Sequence of chain 1.A:
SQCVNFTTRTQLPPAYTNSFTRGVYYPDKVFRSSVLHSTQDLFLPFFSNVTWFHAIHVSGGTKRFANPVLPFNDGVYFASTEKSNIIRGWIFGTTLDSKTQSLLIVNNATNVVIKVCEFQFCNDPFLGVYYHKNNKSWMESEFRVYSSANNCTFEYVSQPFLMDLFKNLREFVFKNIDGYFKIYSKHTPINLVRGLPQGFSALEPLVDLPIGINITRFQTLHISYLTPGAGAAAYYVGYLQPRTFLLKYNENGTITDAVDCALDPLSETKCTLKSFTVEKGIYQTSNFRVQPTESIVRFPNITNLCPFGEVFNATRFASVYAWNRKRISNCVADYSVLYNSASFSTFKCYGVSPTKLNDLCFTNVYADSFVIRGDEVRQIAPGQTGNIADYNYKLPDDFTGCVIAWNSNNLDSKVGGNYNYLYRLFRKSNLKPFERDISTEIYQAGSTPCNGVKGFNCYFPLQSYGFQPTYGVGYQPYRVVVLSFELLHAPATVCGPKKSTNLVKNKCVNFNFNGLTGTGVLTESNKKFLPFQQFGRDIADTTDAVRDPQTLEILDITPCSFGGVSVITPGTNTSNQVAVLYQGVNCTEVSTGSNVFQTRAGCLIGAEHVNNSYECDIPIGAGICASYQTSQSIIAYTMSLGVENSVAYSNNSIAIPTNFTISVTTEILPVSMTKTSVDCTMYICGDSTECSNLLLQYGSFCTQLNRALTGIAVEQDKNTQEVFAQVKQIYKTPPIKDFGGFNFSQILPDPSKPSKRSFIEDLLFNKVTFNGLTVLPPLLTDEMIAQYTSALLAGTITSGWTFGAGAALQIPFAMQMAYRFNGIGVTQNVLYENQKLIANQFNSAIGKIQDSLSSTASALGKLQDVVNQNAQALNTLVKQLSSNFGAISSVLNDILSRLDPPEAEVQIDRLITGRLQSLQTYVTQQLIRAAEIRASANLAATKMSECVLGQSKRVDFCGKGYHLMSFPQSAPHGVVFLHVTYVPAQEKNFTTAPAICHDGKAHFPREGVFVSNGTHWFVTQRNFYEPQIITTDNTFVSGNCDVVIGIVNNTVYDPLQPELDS

The protein below binds the small molecule below.
Small molecule (SMILES): CC(=O)N[C@H]1[C@H](O[C@H]2[C@H](O)[C@@H](NC(C)=O)CO[C@@H]2CO)O[C@H](CO)[C@@H](O)[C@@H]1O

Binding-site contacts:
Ligand atom O5 contacts residue SER800 of chain 1.A at 3.4 Å (h-bond).
Ligand atom C6 contacts residue SER800 of chain 1.A at 4.4 Å.
Ligand atom O6 contacts residue GLN932 of chain 1.A at 4.5 Å.
Ligand atom N2 contacts residue ASN798 of chain 1.A at 2.9 Å (h-bond).
Ligand atom C7 contacts residue ASN798 of chain 1.A at 3.7 Å.
Ligand atom C4 contacts residue ASN798 of chain 1.A at 4.2 Å.
Ligand atom C3 contacts residue ASN798 of chain 1.A at 3.8 Å.
Ligand atom C2 contacts residue ASN798 of chain 1.A at 2.4 Å.
Ligand atom C5 contacts residue ASN798 of chain 1.A at 3.7 Å.
Ligand atom C2 contacts residue SER800 of chain 1.A at 4.3 Å.
Ligand atom O6 contacts residue GLN801 of chain 1.A at 3.0 Å (h-bond).
Ligand atom C5 contacts residue SER800 of chain 1.A at 3.5 Å.
Ligand atom O7 contacts residue ASN798 of chain 1.A at 4.0 Å.
Ligand atom C5 contacts residue GLN801 of chain 1.A at 3.2 Å.
Ligand atom C8 contacts residue GLN801 of chain 1.A at 4.0 Å.
Ligand atom C6 contacts residue GLN801 of chain 1.A at 3.1 Å.
Ligand atom O5 contacts residue ASN798 of chain 1.A at 2.4 Å (h-bond).
Ligand atom C7 contacts residue GLN801 of chain 1.A at 4.4 Å.
Ligand atom O6 contacts residue SER800 of chain 1.A at 4.4 Å.
Ligand atom C1 contacts residue ASN798 of chain 1.A at 1.4 Å.
Ligand atom O5 contacts residue GLN801 of chain 1.A at 3.8 Å.
Ligand atom O7 contacts residue GLN801 of chain 1.A at 4.5 Å.
Ligand atom C1 contacts residue SER800 of chain 1.A at 3.2 Å.
Ligand atom C1 contacts residue GLN801 of chain 1.A at 4.5 Å.